Binding-site contacts:
Ligand atom C4 contacts residue ASN39 of chain 1.K at 4.3 Å.
Ligand atom O7 contacts residue ASN39 of chain 1.K at 3.9 Å.
Ligand atom C7 contacts residue ASN39 of chain 1.K at 3.6 Å.
Ligand atom O5 contacts residue ASN39 of chain 1.K at 2.5 Å (h-bond).
Ligand atom C1 contacts residue ASN39 of chain 1.K at 1.5 Å.
Ligand atom O5 contacts residue THR41 of chain 1.K at 4.0 Å.
Ligand atom C2 contacts residue ASN39 of chain 1.K at 2.5 Å.
Ligand atom C3 contacts residue ASN39 of chain 1.K at 3.8 Å.
Ligand atom C5 contacts residue ASN39 of chain 1.K at 3.8 Å.
Ligand atom N2 contacts residue ASN39 of chain 1.K at 2.9 Å (h-bond).

Sequence of chain 1.K:
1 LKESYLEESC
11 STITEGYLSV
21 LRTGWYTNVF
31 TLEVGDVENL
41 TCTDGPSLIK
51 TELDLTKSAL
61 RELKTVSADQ

A protein and the small-molecule ligand that binds it are described below.
Small molecule (SMILES): CC(=O)N[C@@H]1[C@@H](O)[C@H](O)[C@@H](CO)O[C@H]1O